Sequence of chain 1.C:
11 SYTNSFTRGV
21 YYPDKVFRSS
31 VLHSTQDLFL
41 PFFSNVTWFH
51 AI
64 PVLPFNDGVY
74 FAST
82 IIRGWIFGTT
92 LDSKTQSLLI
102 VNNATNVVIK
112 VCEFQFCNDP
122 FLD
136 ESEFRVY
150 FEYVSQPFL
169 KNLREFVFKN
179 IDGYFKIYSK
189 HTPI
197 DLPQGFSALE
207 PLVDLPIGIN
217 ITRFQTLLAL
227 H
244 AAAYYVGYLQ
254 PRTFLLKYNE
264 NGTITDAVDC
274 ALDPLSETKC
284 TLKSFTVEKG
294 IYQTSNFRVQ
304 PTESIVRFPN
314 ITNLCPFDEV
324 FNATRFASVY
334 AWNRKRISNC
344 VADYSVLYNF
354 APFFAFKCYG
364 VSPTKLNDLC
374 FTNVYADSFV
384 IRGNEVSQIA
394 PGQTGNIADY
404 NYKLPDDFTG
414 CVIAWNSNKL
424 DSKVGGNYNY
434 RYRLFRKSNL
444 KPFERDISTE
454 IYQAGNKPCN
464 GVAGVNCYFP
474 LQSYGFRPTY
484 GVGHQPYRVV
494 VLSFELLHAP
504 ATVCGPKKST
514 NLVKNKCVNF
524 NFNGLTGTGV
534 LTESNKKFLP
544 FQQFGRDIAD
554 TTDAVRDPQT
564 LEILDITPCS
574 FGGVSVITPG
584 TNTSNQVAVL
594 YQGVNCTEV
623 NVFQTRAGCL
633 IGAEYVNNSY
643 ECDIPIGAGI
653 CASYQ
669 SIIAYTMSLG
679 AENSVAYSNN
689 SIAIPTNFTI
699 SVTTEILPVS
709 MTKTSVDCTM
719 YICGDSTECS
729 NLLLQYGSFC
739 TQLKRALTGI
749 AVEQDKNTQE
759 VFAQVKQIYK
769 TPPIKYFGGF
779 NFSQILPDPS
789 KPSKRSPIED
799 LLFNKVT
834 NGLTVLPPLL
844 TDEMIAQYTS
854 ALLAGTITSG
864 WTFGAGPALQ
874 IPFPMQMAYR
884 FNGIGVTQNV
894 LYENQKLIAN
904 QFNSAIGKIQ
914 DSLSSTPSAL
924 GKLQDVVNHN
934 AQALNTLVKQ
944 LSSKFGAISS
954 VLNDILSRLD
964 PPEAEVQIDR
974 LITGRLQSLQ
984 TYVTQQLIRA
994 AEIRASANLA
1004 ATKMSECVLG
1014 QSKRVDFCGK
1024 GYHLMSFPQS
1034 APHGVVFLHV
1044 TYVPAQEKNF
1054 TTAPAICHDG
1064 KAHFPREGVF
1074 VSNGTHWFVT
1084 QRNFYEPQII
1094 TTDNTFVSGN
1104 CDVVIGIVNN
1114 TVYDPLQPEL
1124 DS

Binding-site contacts:
Ligand atom C3 contacts residue ASN325 of chain 1.C at 3.8 Å.
Ligand atom N2 contacts residue PHE353 of chain 1.C at 4.3 Å.
Ligand atom C4 contacts residue ASN325 of chain 1.C at 4.2 Å.
Ligand atom C1 contacts residue ASN325 of chain 1.C at 1.4 Å.
Ligand atom C8 contacts residue PHE353 of chain 1.C at 4.0 Å (hydrophobic).
Ligand atom C1 contacts residue PHE353 of chain 1.C at 4.0 Å (hydrophobic).
Ligand atom O6 contacts residue ASN325 of chain 1.C at 4.2 Å.
Ligand atom O7 contacts residue PHE353 of chain 1.C at 3.3 Å.
Ligand atom C5 contacts residue ASN325 of chain 1.C at 3.7 Å.
Ligand atom O7 contacts residue ASN325 of chain 1.C at 3.8 Å.
Ligand atom C7 contacts residue PHE353 of chain 1.C at 3.6 Å (hydrophobic).
Ligand atom C7 contacts residue ASN325 of chain 1.C at 3.5 Å.
Ligand atom O5 contacts residue ASN325 of chain 1.C at 2.4 Å (h-bond).
Ligand atom N2 contacts residue ASN325 of chain 1.C at 2.9 Å (h-bond).
Ligand atom C2 contacts residue ASN325 of chain 1.C at 2.5 Å.

This protein binds this small molecule.
Small molecule (SMILES): CC(=O)N[C@@H]1[C@@H](O)[C@H](O)[C@@H](CO)O[C@H]1O